Binding-site contacts:
Ligand atom O1B contacts residue GLN223 of chain 1.A at 2.8 Å (h-bond).
Ligand atom C4 contacts residue LYS131 of chain 1.A at 3.6 Å.
Ligand atom C1 contacts residue SER132 of chain 1.A at 3.6 Å.
Ligand atom C7 contacts residue TRP149 of chain 1.A at 3.7 Å (hydrophobic).
Ligand atom O9 contacts residue GLY225 of chain 1.A at 4.2 Å.
Ligand atom C1 contacts residue GLY133 of chain 1.A at 3.6 Å.
Ligand atom C9 contacts residue HIS180 of chain 1.A at 3.4 Å.
Ligand atom O1B contacts residue GLY133 of chain 1.A at 3.7 Å.
Ligand atom C10 contacts residue LYS131 of chain 1.A at 3.5 Å.
Ligand atom O9 contacts residue HIS180 of chain 1.A at 3.6 Å (h-bond).
Ligand atom C11 contacts residue LEU191 of chain 1.A at 3.9 Å (hydrophobic).
Ligand atom C8 contacts residue TRP149 of chain 1.A at 4.1 Å (hydrophobic).
Ligand atom C1 contacts residue GLN223 of chain 1.A at 3.8 Å.
Ligand atom O8 contacts residue TRP149 of chain 1.A at 4.0 Å.
Ligand atom C8 contacts residue GLN223 of chain 1.A at 3.5 Å.
Ligand atom C9 contacts residue LEU191 of chain 1.A at 4.0 Å (hydrophobic).
Ligand atom O1A contacts residue ASN141 of chain 1.A at 3.5 Å (h-bond).
Ligand atom C11 contacts residue VAL151 of chain 1.A at 3.6 Å (hydrophobic).
Ligand atom C11 contacts residue TRP149 of chain 1.A at 4.2 Å (hydrophobic).
Ligand atom O8 contacts residue TYR94 of chain 1.A at 3.5 Å.
Ligand atom C9 contacts residue GLU187 of chain 1.A at 3.0 Å.
Ligand atom O7 contacts residue LEU191 of chain 1.A at 3.6 Å.
Ligand atom O9 contacts residue GLU187 of chain 1.A at 2.2 Å (salt-bridge).
Ligand atom N5 contacts residue LYS131 of chain 1.A at 3.1 Å (salt-bridge).
Ligand atom O10 contacts residue LYS131 of chain 1.A at 4.0 Å.
Ligand atom O4 contacts residue LYS131 of chain 1.A at 3.8 Å.
Ligand atom C8 contacts residue TYR94 of chain 1.A at 4.0 Å (hydrophobic).
Ligand atom O9 contacts residue TYR94 of chain 1.A at 2.9 Å (h-bond).
Ligand atom O1A contacts residue SER132 of chain 1.A at 3.3 Å.
Ligand atom O1A contacts residue GLY133 of chain 1.A at 2.7 Å (h-bond).
Ligand atom C11 contacts residue GLY130 of chain 1.A at 4.0 Å.
Ligand atom C9 contacts residue TRP149 of chain 1.A at 3.8 Å (hydrophobic).
Ligand atom O1B contacts residue SER132 of chain 1.A at 2.8 Å (h-bond).
Ligand atom O8 contacts residue GLN223 of chain 1.A at 2.9 Å (h-bond).
Ligand atom C8 contacts residue GLU187 of chain 1.A at 3.9 Å.
Ligand atom C9 contacts residue TYR94 of chain 1.A at 3.2 Å (hydrophobic).
Ligand atom C11 contacts residue LYS131 of chain 1.A at 4.1 Å.
Ligand atom C5 contacts residue LYS131 of chain 1.A at 3.8 Å.
Ligand atom O6 contacts residue GLN223 of chain 1.A at 3.9 Å.
Ligand atom O9 contacts residue GLN223 of chain 1.A at 3.7 Å.

The small molecule below binds the protein below.
Small molecule (SMILES): CC(=O)N[C@H]1[C@H]([C@H](O)[C@H](O)CO)O[C@@](O)(C(=O)O)C[C@@H]1O

Sequence of chain 1.A:
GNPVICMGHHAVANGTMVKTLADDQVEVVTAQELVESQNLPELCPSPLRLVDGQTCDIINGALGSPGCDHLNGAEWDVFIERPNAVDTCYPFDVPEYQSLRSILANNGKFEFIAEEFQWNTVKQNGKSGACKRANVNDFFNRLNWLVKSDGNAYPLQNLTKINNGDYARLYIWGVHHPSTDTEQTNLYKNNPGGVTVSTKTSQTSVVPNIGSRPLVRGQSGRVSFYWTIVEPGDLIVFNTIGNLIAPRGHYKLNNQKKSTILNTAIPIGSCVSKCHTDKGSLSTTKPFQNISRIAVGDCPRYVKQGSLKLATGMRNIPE